Sequence of chain 5.C:
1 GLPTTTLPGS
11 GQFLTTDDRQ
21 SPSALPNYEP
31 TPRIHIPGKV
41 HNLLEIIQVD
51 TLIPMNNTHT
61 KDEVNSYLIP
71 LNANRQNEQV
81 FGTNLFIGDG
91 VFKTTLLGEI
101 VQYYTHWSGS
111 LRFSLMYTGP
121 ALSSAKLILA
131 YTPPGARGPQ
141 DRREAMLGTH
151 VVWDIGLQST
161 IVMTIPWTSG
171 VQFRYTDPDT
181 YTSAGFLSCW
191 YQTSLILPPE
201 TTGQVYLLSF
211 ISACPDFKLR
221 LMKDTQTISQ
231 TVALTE

Sequence of chain 4.A:
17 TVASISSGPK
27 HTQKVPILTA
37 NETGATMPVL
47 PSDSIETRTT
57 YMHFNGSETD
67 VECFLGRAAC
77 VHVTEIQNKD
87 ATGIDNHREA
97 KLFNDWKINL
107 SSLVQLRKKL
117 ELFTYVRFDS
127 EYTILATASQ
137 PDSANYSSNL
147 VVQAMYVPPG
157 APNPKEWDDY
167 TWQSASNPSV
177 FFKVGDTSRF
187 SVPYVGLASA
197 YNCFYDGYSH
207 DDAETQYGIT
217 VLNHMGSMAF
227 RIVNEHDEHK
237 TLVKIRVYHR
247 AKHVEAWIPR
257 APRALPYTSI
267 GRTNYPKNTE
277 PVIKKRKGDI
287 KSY

Sequence of chain 4.C:
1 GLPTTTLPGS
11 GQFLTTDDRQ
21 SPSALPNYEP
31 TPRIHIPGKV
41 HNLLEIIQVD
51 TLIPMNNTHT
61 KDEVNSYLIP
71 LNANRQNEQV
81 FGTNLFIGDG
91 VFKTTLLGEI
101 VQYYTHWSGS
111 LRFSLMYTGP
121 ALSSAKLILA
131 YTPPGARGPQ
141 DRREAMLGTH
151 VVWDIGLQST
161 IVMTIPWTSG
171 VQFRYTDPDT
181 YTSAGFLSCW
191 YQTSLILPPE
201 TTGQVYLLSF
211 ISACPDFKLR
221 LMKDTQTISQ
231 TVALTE

Binding-site contacts:
Ligand atom C5A contacts residue VAL176 of chain 4.A at 3.2 Å (hydrophobic).
Ligand atom C1C contacts residue LEU106 of chain 4.A at 3.5 Å (hydrophobic).
Ligand atom C4B contacts residue MET224 of chain 4.A at 3.8 Å (hydrophobic).
Ligand atom C2C contacts residue TYR128 of chain 4.A at 3.8 Å (hydrophobic).
Ligand atom O1A contacts residue PHE186 of chain 4.A at 2.8 Å.
Ligand atom C5C contacts residue TYR152 of chain 4.A at 3.9 Å (hydrophobic).
Ligand atom C1C contacts residue TYR128 of chain 4.A at 3.7 Å (hydrophobic).
Ligand atom O1 contacts residue MET221 of chain 4.A at 3.2 Å (h-bond).
Ligand atom C4B contacts residue TYR152 of chain 4.A at 3.8 Å (hydrophobic).
Ligand atom C6B contacts residue TYR128 of chain 4.A at 3.8 Å (hydrophobic).
Ligand atom C5C contacts residue VAL188 of chain 4.A at 3.9 Å (hydrophobic).
Ligand atom C2C contacts residue TYR197 of chain 4.A at 3.8 Å (hydrophobic).
Ligand atom C2A contacts residue MET224 of chain 4.A at 3.4 Å (hydrophobic).
Ligand atom C4B contacts residue PHE186 of chain 4.A at 3.4 Å (hydrophobic).
Ligand atom C1B contacts residue VAL188 of chain 4.A at 3.9 Å (hydrophobic).
Ligand atom C5A contacts residue ALA150 of chain 4.A at 3.9 Å (hydrophobic).
Ligand atom N3A contacts residue ALA24 of chain 4.C at 3.6 Å.
Ligand atom C4C contacts residue VAL191 of chain 4.A at 3.5 Å (hydrophobic).
Ligand atom C4A contacts residue PRO174 of chain 4.A at 3.3 Å (hydrophobic).
Ligand atom N2 contacts residue ASN219 of chain 4.A at 3.6 Å.
Ligand atom C5B contacts residue MET224 of chain 4.A at 3.5 Å (hydrophobic).
Ligand atom O1B contacts residue ILE104 of chain 4.A at 3.8 Å.
Ligand atom C3C contacts residue TYR128 of chain 4.A at 3.4 Å (hydrophobic).
Ligand atom C5A contacts residue MET224 of chain 4.A at 3.5 Å (hydrophobic).
Ligand atom C2B contacts residue VAL188 of chain 4.A at 3.7 Å (hydrophobic).
Ligand atom C4 contacts residue LEU106 of chain 4.A at 3.6 Å (hydrophobic).
Ligand atom C31 contacts residue TYR197 of chain 4.A at 3.9 Å (hydrophobic).
Ligand atom CL1 contacts residue TYR128 of chain 4.A at 3.3 Å.
Ligand atom C4C contacts residue VAL188 of chain 4.A at 3.9 Å (hydrophobic).
Ligand atom C5A contacts residue PHE186 of chain 4.A at 3.4 Å (hydrophobic).
Ligand atom C5C contacts residue VAL191 of chain 4.A at 3.9 Å (hydrophobic).
Ligand atom N3A contacts residue PRO174 of chain 4.A at 3.7 Å.
Ligand atom C5 contacts residue LEU106 of chain 4.A at 3.7 Å (hydrophobic).
Ligand atom CL1 contacts residue ILE104 of chain 4.A at 3.5 Å.
Ligand atom C2B contacts residue TYR152 of chain 4.A at 3.8 Å (hydrophobic).
Ligand atom O1A contacts residue MET224 of chain 4.A at 2.8 Å.
Ligand atom N3A contacts residue PHE186 of chain 4.A at 3.9 Å.
Ligand atom C3B contacts residue TYR152 of chain 4.A at 3.7 Å (hydrophobic).
Ligand atom C5B contacts residue PHE186 of chain 4.A at 3.5 Å (hydrophobic).
Ligand atom C2A contacts residue PHE186 of chain 4.A at 3.2 Å (hydrophobic).

The small molecule below binds the protein below.
Small molecule (SMILES): Cc1cc(CCCCCOc2ccc(C3=NCCO3)cc2Cl)on1